A protein and the small-molecule ligand that binds it are described below.
Small molecule (SMILES): COc1ccccc1OC1CN(C(=O)c2cc(=O)[nH]c3ccccc23)C1

Sequence of chain 2.A:
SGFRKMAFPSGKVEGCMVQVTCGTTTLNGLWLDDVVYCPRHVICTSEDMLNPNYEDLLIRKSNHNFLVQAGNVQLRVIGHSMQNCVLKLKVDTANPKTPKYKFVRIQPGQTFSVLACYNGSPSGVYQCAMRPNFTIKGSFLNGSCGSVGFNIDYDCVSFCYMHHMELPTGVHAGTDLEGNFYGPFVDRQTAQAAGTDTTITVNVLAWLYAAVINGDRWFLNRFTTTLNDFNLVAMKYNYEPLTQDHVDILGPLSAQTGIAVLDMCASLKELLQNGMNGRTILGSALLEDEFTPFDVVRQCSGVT

Sequence of chain 1.A:
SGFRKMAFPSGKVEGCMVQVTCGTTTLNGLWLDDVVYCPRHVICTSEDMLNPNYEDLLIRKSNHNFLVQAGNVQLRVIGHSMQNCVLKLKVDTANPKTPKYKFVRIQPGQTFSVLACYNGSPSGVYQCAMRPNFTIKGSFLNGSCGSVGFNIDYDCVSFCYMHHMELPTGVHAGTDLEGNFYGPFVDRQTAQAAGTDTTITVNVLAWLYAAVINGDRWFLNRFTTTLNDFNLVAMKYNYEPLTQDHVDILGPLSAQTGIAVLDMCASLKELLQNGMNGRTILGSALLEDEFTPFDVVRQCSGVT

Binding-site contacts:
Ligand atom C15 contacts residue ASN142 of chain 2.A at 3.8 Å.
Ligand atom C17 contacts residue ASN142 of chain 2.A at 3.6 Å.
Ligand atom C13 contacts residue PHE140 of chain 2.A at 3.9 Å (hydrophobic).
Ligand atom C14 contacts residue LEU141 of chain 2.A at 3.6 Å (hydrophobic).
Ligand atom C15 contacts residue GLU166 of chain 2.A at 3.8 Å.
Ligand atom O3 contacts residue PHE140 of chain 2.A at 3.3 Å.
Ligand atom C12 contacts residue SER144 of chain 2.A at 3.9 Å.
Ligand atom C19 contacts residue ASN142 of chain 2.A at 3.6 Å.
Ligand atom C15 contacts residue LEU141 of chain 2.A at 3.9 Å (hydrophobic).
Ligand atom C18 contacts residue ASN142 of chain 2.A at 3.4 Å.
Ligand atom O3 contacts residue HIS163 of chain 2.A at 2.6 Å (h-bond).
Ligand atom C8 contacts residue HIS164 of chain 2.A at 3.8 Å.
Ligand atom C13 contacts residue GLU166 of chain 2.A at 3.7 Å.
Ligand atom C8 contacts residue CYS145 of chain 2.A at 3.7 Å (hydrophobic).
Ligand atom O2 contacts residue ASN142 of chain 2.A at 3.2 Å (h-bond).
Ligand atom C9 contacts residue CYS145 of chain 2.A at 3.7 Å (hydrophobic).
Ligand atom O3 contacts residue GLU166 of chain 2.A at 3.5 Å.
Ligand atom C4 contacts residue MET49 of chain 2.A at 3.7 Å (hydrophobic).
Ligand atom C14 contacts residue PHE140 of chain 2.A at 3.8 Å (hydrophobic).
Ligand atom C19 contacts residue LEU141 of chain 2.A at 3.7 Å (hydrophobic).
Ligand atom C5 contacts residue MET49 of chain 2.A at 3.5 Å (hydrophobic).
Ligand atom C14 contacts residue ASN142 of chain 2.A at 3.8 Å.
Ligand atom O2 contacts residue GLY143 of chain 2.A at 3.0 Å (h-bond).
Ligand atom O3 contacts residue HIS172 of chain 2.A at 3.4 Å.
Ligand atom C10 contacts residue CYS145 of chain 2.A at 3.6 Å (hydrophobic).
Ligand atom C7 contacts residue CYS145 of chain 2.A at 3.8 Å (hydrophobic).
Ligand atom N1 contacts residue PHE140 of chain 2.A at 3.1 Å (h-bond).
Ligand atom N contacts residue CYS145 of chain 2.A at 3.3 Å (h-bond).
Ligand atom C7 contacts residue HIS41 of chain 2.A at 3.4 Å.
Ligand atom C2 contacts residue GLN189 of chain 2.A at 3.4 Å.
Ligand atom C16 contacts residue ASN142 of chain 2.A at 3.8 Å.
Ligand atom C7 contacts residue HIS164 of chain 2.A at 3.9 Å.
Ligand atom C11 contacts residue LEU141 of chain 2.A at 3.8 Å (hydrophobic).
Ligand atom N1 contacts residue GLU166 of chain 2.A at 3.2 Å (salt-bridge).
Ligand atom C9 contacts residue HIS41 of chain 2.A at 3.8 Å.
Ligand atom C3 contacts residue GLN189 of chain 2.A at 3.5 Å.
Ligand atom C15 contacts residue PHE140 of chain 2.A at 3.9 Å (hydrophobic).
Ligand atom C12 contacts residue CYS145 of chain 2.A at 3.9 Å (hydrophobic).
Ligand atom C13 contacts residue HIS163 of chain 2.A at 3.6 Å.
Ligand atom C contacts residue GLN189 of chain 2.A at 3.5 Å.